This protein binds this small molecule.
Small molecule (SMILES): N#Cc1cccc(CN2CCc3ncn(Cc4ccc(Cl)cc4)c(=O)c3C2)c1

Sequence of chain 1.G:
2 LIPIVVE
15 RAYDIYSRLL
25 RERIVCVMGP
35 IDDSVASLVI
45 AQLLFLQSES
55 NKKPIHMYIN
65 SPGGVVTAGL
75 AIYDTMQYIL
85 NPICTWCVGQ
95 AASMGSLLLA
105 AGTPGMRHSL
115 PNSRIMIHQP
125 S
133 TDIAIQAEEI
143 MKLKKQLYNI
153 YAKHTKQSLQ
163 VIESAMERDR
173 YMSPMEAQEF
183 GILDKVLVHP

Sequence of chain 1.F:
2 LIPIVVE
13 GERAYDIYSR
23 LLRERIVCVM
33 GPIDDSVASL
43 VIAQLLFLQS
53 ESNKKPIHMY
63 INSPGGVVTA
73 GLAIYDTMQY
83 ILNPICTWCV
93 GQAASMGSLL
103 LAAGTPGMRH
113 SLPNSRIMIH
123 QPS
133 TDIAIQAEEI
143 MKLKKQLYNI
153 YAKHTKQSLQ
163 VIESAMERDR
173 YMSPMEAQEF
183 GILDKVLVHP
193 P

Binding-site contacts:
Ligand atom C11 contacts residue TYR62 of chain 1.G at 3.2 Å (hydrophobic).
Ligand atom C23 contacts residue GLU26 of chain 1.G at 3.0 Å.
Ligand atom C05 contacts residue TYR82 of chain 1.F at 3.6 Å (hydrophobic).
Ligand atom C11 contacts residue HIS60 of chain 1.G at 3.2 Å.
Ligand atom C24 contacts residue TYR62 of chain 1.G at 4.0 Å (hydrophobic).
Ligand atom C16 contacts residue GLU26 of chain 1.G at 3.5 Å.
Ligand atom C02 contacts residue TYR62 of chain 1.G at 3.6 Å (hydrophobic).
Ligand atom N01 contacts residue VAL92 of chain 1.G at 3.4 Å.
Ligand atom C22 contacts residue ARG22 of chain 1.G at 3.8 Å.
Ligand atom C08 contacts residue TRP90 of chain 1.G at 3.7 Å (hydrophobic).
Ligand atom C06 contacts residue TYR82 of chain 1.F at 3.2 Å (hydrophobic).
Ligand atom C22 contacts residue GLU26 of chain 1.G at 3.5 Å.
Ligand atom C04 contacts residue THR79 of chain 1.F at 3.5 Å.
Ligand atom CL21 contacts residue LEU23 of chain 1.G at 3.6 Å.
Ligand atom C22 contacts residue SER52 of chain 1.F at 3.3 Å.
Ligand atom C08 contacts residue TYR82 of chain 1.F at 3.8 Å (hydrophobic).
Ligand atom N01 contacts residue TYR62 of chain 1.G at 3.5 Å.
Ligand atom C20 contacts residue GLU26 of chain 1.G at 3.8 Å.
Ligand atom C19 contacts residue LEU48 of chain 1.F at 3.9 Å (hydrophobic).
Ligand atom C05 contacts residue LEU48 of chain 1.F at 4.0 Å (hydrophobic).
Ligand atom C10 contacts residue TYR62 of chain 1.G at 3.0 Å (hydrophobic).
Ligand atom C10 contacts residue TRP90 of chain 1.G at 3.4 Å (hydrophobic).
Ligand atom C08 contacts residue TYR62 of chain 1.G at 3.5 Å (hydrophobic).
Ligand atom C19 contacts residue LEU23 of chain 1.G at 3.5 Å (hydrophobic).
Ligand atom C23 contacts residue SER52 of chain 1.F at 3.1 Å.
Ligand atom C12 contacts residue TYR62 of chain 1.G at 3.1 Å (hydrophobic).
Ligand atom N13 contacts residue TYR62 of chain 1.G at 3.9 Å.
Ligand atom CL21 contacts residue ARG22 of chain 1.G at 3.4 Å.
Ligand atom C18 contacts residue LEU48 of chain 1.F at 3.9 Å (hydrophobic).
Ligand atom C28 contacts residue TYR62 of chain 1.G at 3.3 Å (hydrophobic).
Ligand atom CL21 contacts residue PHE49 of chain 1.F at 3.9 Å.
Ligand atom C27 contacts residue TYR62 of chain 1.G at 3.1 Å (hydrophobic).
Ligand atom C26 contacts residue TYR62 of chain 1.G at 3.1 Å (hydrophobic).
Ligand atom O25 contacts residue GLN51 of chain 1.F at 3.9 Å.
Ligand atom N09 contacts residue TYR62 of chain 1.G at 2.5 Å (h-bond).
Ligand atom C10 contacts residue HIS60 of chain 1.G at 3.7 Å.
Ligand atom C17 contacts residue GLU26 of chain 1.G at 3.3 Å.
Ligand atom O25 contacts residue LEU48 of chain 1.F at 3.8 Å.
Ligand atom C07 contacts residue TYR62 of chain 1.G at 3.7 Å (hydrophobic).
Ligand atom C14 contacts residue GLU26 of chain 1.G at 3.5 Å.